Sequence of chain 2.D:
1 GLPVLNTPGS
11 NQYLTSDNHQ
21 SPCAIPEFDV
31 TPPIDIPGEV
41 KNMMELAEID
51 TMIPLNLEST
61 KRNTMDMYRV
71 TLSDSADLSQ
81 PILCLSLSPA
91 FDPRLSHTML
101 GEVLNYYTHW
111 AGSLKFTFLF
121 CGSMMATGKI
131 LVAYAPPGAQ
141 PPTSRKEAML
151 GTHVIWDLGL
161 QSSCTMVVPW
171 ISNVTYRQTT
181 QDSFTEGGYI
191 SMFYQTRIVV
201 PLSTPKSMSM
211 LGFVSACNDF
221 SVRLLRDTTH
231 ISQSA

Sequence of chain 1.D:
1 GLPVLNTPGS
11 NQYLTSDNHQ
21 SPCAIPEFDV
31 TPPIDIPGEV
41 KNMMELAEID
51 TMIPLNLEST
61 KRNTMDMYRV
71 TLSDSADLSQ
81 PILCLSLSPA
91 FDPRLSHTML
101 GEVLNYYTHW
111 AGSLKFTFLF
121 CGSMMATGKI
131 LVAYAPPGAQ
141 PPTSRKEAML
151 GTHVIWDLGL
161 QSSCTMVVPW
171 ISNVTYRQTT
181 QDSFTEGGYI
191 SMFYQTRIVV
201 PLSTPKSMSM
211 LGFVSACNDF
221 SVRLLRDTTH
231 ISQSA

Binding-site contacts:
Ligand atom N4 contacts residue ILE192 of chain 1.B at 3.6 Å.
Ligand atom C8 contacts residue TYR157 of chain 1.B at 3.4 Å (hydrophobic).
Ligand atom C1 contacts residue ILE155 of chain 1.B at 3.8 Å (hydrophobic).
Ligand atom N4 contacts residue LEU239 of chain 1.B at 3.6 Å.
Ligand atom C21 contacts residue TYR203 of chain 1.B at 3.7 Å (hydrophobic).
Ligand atom N3 contacts residue ILE192 of chain 1.B at 3.7 Å.
Ligand atom C10 contacts residue ILE108 of chain 1.B at 3.5 Å (hydrophobic).
Ligand atom O23 contacts residue TYR110 of chain 1.B at 3.5 Å.
Ligand atom C13 contacts residue PHE236 of chain 1.B at 3.8 Å (hydrophobic).
Ligand atom C3 contacts residue PRO179 of chain 1.B at 3.6 Å (hydrophobic).
Ligand atom C1 contacts residue ILE181 of chain 1.B at 3.5 Å (hydrophobic).
Ligand atom C4 contacts residue TYR157 of chain 1.B at 3.5 Å (hydrophobic).
Ligand atom O23 contacts residue PHE236 of chain 1.B at 3.3 Å.
Ligand atom O24 contacts residue THR109 of chain 1.B at 3.6 Å.
Ligand atom C19 contacts residue PHE236 of chain 1.B at 3.6 Å (hydrophobic).
Ligand atom C17 contacts residue MET130 of chain 1.B at 3.7 Å (hydrophobic).
Ligand atom O24 contacts residue TYR110 of chain 1.B at 3.3 Å.
Ligand atom C18 contacts residue TYR110 of chain 1.B at 3.8 Å (hydrophobic).
Ligand atom C3 contacts residue TYR157 of chain 1.B at 3.4 Å (hydrophobic).
Ligand atom N6 contacts residue VAL194 of chain 1.B at 3.6 Å.
Ligand atom C13 contacts residue ILE108 of chain 1.B at 3.6 Å (hydrophobic).
Ligand atom C25 contacts residue THR109 of chain 1.B at 3.2 Å.
Ligand atom C10 contacts residue PHE132 of chain 1.B at 3.7 Å (hydrophobic).
Ligand atom C12 contacts residue PHE236 of chain 1.B at 3.7 Å (hydrophobic).
Ligand atom O15 contacts residue MET130 of chain 1.B at 3.8 Å.
Ligand atom C19 contacts residue TYR110 of chain 1.B at 3.8 Å (hydrophobic).
Ligand atom C7 contacts residue VAL194 of chain 1.B at 3.6 Å (hydrophobic).
Ligand atom O24 contacts residue PHE236 of chain 1.B at 3.9 Å.
Ligand atom N3 contacts residue LEU239 of chain 1.B at 3.8 Å.
Ligand atom C16 contacts residue MET130 of chain 1.B at 3.8 Å (hydrophobic).
Ligand atom C22 contacts residue TYR110 of chain 1.B at 3.3 Å (hydrophobic).
Ligand atom C8 contacts residue VAL194 of chain 1.B at 3.8 Å (hydrophobic).
Ligand atom C11 contacts residue PHE132 of chain 1.B at 3.5 Å (hydrophobic).
Ligand atom C9 contacts residue VAL194 of chain 1.B at 3.8 Å (hydrophobic).
Ligand atom C7 contacts residue TYR157 of chain 1.B at 3.5 Å (hydrophobic).
Ligand atom C4 contacts residue ALA24 of chain 1.D at 3.9 Å (hydrophobic).
Ligand atom C7 contacts residue ILE25 of chain 1.D at 3.8 Å (hydrophobic).
Ligand atom C20 contacts residue PHE236 of chain 1.B at 3.4 Å (hydrophobic).
Ligand atom C22 contacts residue PHE236 of chain 1.B at 3.3 Å (hydrophobic).
Ligand atom C3 contacts residue ALA24 of chain 1.D at 3.6 Å (hydrophobic).

Sequence of chain 1.B:
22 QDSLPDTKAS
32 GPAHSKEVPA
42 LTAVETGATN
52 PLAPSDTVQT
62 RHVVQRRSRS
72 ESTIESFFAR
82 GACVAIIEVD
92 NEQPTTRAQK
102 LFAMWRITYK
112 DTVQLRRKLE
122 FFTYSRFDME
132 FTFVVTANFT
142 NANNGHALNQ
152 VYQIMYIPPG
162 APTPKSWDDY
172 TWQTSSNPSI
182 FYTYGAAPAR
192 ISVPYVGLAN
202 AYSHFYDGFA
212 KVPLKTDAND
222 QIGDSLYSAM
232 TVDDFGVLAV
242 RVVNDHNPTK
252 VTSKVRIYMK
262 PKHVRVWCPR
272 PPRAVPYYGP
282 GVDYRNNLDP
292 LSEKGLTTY

A small-molecule ligand and the protein it binds are described below.
Small molecule (SMILES): CCOC(=O)c1ccc(OCCCC2CCN(c3ccc(C)nn3)CC2)cc1